Sequence of chain 1.A:
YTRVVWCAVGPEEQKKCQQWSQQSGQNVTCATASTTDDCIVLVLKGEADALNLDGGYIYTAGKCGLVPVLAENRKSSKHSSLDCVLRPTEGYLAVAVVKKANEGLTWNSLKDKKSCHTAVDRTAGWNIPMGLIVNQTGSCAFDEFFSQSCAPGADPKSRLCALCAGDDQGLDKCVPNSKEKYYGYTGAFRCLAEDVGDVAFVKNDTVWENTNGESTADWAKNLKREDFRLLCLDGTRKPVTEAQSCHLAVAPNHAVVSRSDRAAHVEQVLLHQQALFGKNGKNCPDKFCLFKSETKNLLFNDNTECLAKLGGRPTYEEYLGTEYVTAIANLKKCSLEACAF

A small-molecule ligand and the protein it binds are described below.
Small molecule (SMILES): O=C(O)c1cccnc1

Binding-site contacts:
Ligand atom C3 contacts residue GLY321 of chain 1.A at 3.8 Å.
Ligand atom C6 contacts residue GLY321 of chain 1.A at 3.4 Å.
Ligand atom C4 contacts residue GLU323 of chain 1.A at 4.1 Å.
Ligand atom O2 contacts residue GLU318 of chain 1.A at 3.3 Å (salt-bridge).
Ligand atom C4 contacts residue THR322 of chain 1.A at 4.4 Å.
Ligand atom C3 contacts residue THR322 of chain 1.A at 3.4 Å.
Ligand atom C3 contacts residue GLU323 of chain 1.A at 4.3 Å.
Ligand atom C6 contacts residue GLU318 of chain 1.A at 4.2 Å.
Ligand atom C2 contacts residue GLY321 of chain 1.A at 3.5 Å.
Ligand atom O1 contacts residue THR322 of chain 1.A at 2.8 Å (h-bond).
Ligand atom C6 contacts residue THR322 of chain 1.A at 3.6 Å.
Ligand atom C2 contacts residue THR322 of chain 1.A at 3.8 Å.
Ligand atom C1 contacts residue GLY321 of chain 1.A at 4.2 Å.
Ligand atom O2 contacts residue GLY321 of chain 1.A at 3.9 Å.
Ligand atom O1 contacts residue GLY321 of chain 1.A at 3.5 Å.